A protein and the small-molecule ligand that binds it are described below.
Small molecule (SMILES): CC(=O)N[C@@H]1[C@@H](O)[C@H](O)[C@@H](CO)O[C@H]1O

Binding-site contacts:
Ligand atom O6 contacts residue GLN83 of chain 1.A at 3.4 Å (h-bond).
Ligand atom O5 contacts residue ASN85 of chain 1.A at 2.4 Å (h-bond).
Ligand atom C3 contacts residue ASN85 of chain 1.A at 3.8 Å.
Ligand atom C8 contacts residue ASN85 of chain 1.A at 4.4 Å.
Ligand atom N2 contacts residue GLN63 of chain 1.A at 4.3 Å.
Ligand atom O6 contacts residue GLN63 of chain 1.A at 3.3 Å.
Ligand atom C4 contacts residue GLN63 of chain 1.A at 3.8 Å.
Ligand atom O4 contacts residue HIS177 of chain 1.A at 4.5 Å.
Ligand atom C3 contacts residue GLN63 of chain 1.A at 4.0 Å.
Ligand atom C8 contacts residue VAL89 of chain 1.A at 4.2 Å (hydrophobic).
Ligand atom C7 contacts residue GLN63 of chain 1.A at 4.4 Å.
Ligand atom O7 contacts residue ASN85 of chain 1.A at 3.3 Å (h-bond).
Ligand atom C5 contacts residue ASN85 of chain 1.A at 3.7 Å.
Ligand atom C2 contacts residue GLN63 of chain 1.A at 3.3 Å.
Ligand atom O5 contacts residue GLN63 of chain 1.A at 3.4 Å (h-bond).
Ligand atom N2 contacts residue ASN85 of chain 1.A at 2.8 Å (h-bond).
Ligand atom C6 contacts residue GLN83 of chain 1.A at 3.7 Å.
Ligand atom C4 contacts residue ASN85 of chain 1.A at 4.2 Å.
Ligand atom O3 contacts residue GLN63 of chain 1.A at 4.2 Å.
Ligand atom O7 contacts residue GLN63 of chain 1.A at 3.6 Å.
Ligand atom C5 contacts residue GLN63 of chain 1.A at 4.1 Å.
Ligand atom C2 contacts residue ASN85 of chain 1.A at 2.4 Å.
Ligand atom C1 contacts residue VAL89 of chain 1.A at 4.1 Å (hydrophobic).
Ligand atom N2 contacts residue VAL89 of chain 1.A at 4.2 Å.
Ligand atom C1 contacts residue ASN85 of chain 1.A at 1.4 Å.
Ligand atom C1 contacts residue GLN63 of chain 1.A at 3.7 Å.
Ligand atom C7 contacts residue ASN85 of chain 1.A at 3.2 Å.

Sequence of chain 1.A:
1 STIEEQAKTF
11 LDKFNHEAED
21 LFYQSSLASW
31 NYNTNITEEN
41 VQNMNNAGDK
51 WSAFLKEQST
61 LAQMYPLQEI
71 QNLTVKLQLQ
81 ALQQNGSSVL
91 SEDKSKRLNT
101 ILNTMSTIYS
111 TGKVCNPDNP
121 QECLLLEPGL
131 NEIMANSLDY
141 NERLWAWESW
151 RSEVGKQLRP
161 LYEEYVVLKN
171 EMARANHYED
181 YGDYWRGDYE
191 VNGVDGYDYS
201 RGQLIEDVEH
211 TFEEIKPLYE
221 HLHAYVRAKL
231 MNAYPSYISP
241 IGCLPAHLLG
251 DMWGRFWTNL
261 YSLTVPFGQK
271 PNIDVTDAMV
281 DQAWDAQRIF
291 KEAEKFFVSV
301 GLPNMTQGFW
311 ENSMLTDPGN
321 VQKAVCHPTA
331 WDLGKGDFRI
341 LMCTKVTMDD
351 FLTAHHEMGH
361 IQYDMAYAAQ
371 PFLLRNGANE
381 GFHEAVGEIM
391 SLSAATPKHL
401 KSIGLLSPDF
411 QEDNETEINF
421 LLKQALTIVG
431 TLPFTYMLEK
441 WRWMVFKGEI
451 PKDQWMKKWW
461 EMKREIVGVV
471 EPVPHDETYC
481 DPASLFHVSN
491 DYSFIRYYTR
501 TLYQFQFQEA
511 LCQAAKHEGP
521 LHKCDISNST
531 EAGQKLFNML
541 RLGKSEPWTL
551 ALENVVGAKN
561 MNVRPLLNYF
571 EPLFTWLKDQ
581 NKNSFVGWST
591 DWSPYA